Sequence of chain 1.D:
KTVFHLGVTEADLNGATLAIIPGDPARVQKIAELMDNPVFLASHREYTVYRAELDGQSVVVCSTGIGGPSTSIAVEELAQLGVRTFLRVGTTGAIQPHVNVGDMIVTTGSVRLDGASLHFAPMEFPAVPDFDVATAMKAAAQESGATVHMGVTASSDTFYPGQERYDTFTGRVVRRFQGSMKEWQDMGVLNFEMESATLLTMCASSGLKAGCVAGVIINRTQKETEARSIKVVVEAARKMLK

Sequence of chain 1.C:
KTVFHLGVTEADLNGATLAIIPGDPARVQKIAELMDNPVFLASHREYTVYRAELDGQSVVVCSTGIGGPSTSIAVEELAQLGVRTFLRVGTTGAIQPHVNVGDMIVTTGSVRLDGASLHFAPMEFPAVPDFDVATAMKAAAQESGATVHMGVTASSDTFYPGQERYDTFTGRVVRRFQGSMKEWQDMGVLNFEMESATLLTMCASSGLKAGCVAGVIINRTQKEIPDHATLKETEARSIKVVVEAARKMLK

Binding-site contacts:
Ligand atom CAM contacts residue 4WR1 of chain 1.P at 1.1 Å.
Ligand atom NAJ contacts residue HIS7 of chain 1.C at 3.0 Å (h-bond).
Ligand atom C4 contacts residue GLY95 of chain 1.D at 3.7 Å.
Ligand atom C5 contacts residue 4WR1 of chain 1.P at 0.4 Å.
Ligand atom C2 contacts residue PHE161 of chain 1.D at 3.8 Å (hydrophobic).
Ligand atom C5 contacts residue THR94 of chain 1.D at 3.6 Å.
Ligand atom C5 contacts residue GLY95 of chain 1.D at 3.4 Å.
Ligand atom N3 contacts residue PHE194 of chain 1.D at 3.5 Å (h-bond).
Ligand atom O2 contacts residue GLU195 of chain 1.D at 3.6 Å.
Ligand atom NAJ contacts residue 4WR1 of chain 1.P at 1.2 Å.
Ligand atom N3 contacts residue GLN165 of chain 1.D at 3.1 Å (h-bond).
Ligand atom C2 contacts residue GLN165 of chain 1.D at 3.6 Å.
Ligand atom C6 contacts residue 4WR1 of chain 1.P at 0.4 Å.
Ligand atom NAA contacts residue 4WR1 of chain 1.P at 0.7 Å.
Ligand atom O4 contacts residue ARG167 of chain 1.D at 3.1 Å (salt-bridge).
Ligand atom C6 contacts residue THR94 of chain 1.D at 3.7 Å.
Ligand atom O2 contacts residue GLN165 of chain 1.D at 2.8 Å (h-bond).
Ligand atom O4 contacts residue GLN165 of chain 1.D at 3.8 Å.
Ligand atom CAL contacts residue PHE161 of chain 1.D at 3.6 Å (hydrophobic).
Ligand atom O4 contacts residue ILE220 of chain 1.D at 3.6 Å.
Ligand atom C4 contacts residue 4WR1 of chain 1.P at 0.3 Å.
Ligand atom CAL contacts residue 4WR1 of chain 1.P at 0.9 Å.
Ligand atom F5 contacts residue THR94 of chain 1.D at 3.2 Å.
Ligand atom N1 contacts residue 4WR1 of chain 1.P at 0.4 Å (h-bond).
Ligand atom NAA contacts residue MET196 of chain 1.D at 3.5 Å (h-bond).
Ligand atom C2 contacts residue 4WR1 of chain 1.P at 0.3 Å.
Ligand atom F5 contacts residue GLY95 of chain 1.D at 3.2 Å.
Ligand atom O4 contacts residue 4WR1 of chain 1.P at 0.4 Å (h-bond).
Ligand atom CAM contacts residue GOL1 of chain 1.M at 3.5 Å.
Ligand atom F5 contacts residue ILE219 of chain 1.D at 3.5 Å.
Ligand atom O2 contacts residue 4WR1 of chain 1.P at 0.3 Å (h-bond).
Ligand atom O2 contacts residue MET196 of chain 1.D at 3.4 Å.
Ligand atom C2 contacts residue PHE194 of chain 1.D at 3.7 Å (hydrophobic).
Ligand atom CAB contacts residue THR93 of chain 1.D at 3.8 Å.
Ligand atom F5 contacts residue 4WR1 of chain 1.P at 0.5 Å.
Ligand atom O4 contacts residue GLY95 of chain 1.D at 3.7 Å.
Ligand atom CAB contacts residue 4WR1 of chain 1.P at 0.6 Å.
Ligand atom F5 contacts residue ILE220 of chain 1.D at 3.7 Å.
Ligand atom N3 contacts residue 4WR1 of chain 1.P at 0.3 Å (h-bond).
Ligand atom N3 contacts residue PHE161 of chain 1.D at 3.7 Å.

A protein and the small-molecule ligand that binds it are described below.
Small molecule (SMILES): NC[C@H](N)Cn1cc(F)c(=O)[nH]c1=O